Sequence of chain 1.I:
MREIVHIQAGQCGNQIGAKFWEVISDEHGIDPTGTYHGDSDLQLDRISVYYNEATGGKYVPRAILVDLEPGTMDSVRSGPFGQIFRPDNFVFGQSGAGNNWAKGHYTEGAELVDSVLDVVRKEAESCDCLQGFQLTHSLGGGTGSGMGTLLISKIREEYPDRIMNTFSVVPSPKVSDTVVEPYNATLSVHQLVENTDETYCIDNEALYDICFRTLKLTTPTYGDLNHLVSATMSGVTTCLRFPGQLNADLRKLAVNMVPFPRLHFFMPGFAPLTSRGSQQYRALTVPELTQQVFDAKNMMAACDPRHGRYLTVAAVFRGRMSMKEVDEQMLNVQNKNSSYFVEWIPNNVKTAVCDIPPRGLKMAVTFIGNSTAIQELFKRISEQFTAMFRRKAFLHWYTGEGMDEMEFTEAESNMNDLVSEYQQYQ

Binding-site contacts:
Ligand atom O6 contacts residue GLN15 of chain 1.I at 2.9 Å (h-bond).
Ligand atom N1 contacts residue TYR222 of chain 1.I at 3.5 Å.
Ligand atom O2G contacts residue MG1 of chain 1.DA at 2.0 Å.
Ligand atom O3G contacts residue THR143 of chain 1.I at 3.6 Å (h-bond).
Ligand atom O3G contacts residue ASN99 of chain 1.I at 3.0 Å (h-bond).
Ligand atom C3' contacts residue ASP177 of chain 1.I at 3.6 Å.
Ligand atom C6 contacts residue TYR222 of chain 1.I at 3.3 Å (hydrophobic).
Ligand atom C4 contacts residue TYR222 of chain 1.I at 3.7 Å (hydrophobic).
Ligand atom O1B contacts residue GLY10 of chain 1.I at 3.7 Å.
Ligand atom PG contacts residue MG1 of chain 1.DA at 3.3 Å.
Ligand atom O3B contacts residue ASN99 of chain 1.I at 3.5 Å (h-bond).
Ligand atom C6 contacts residue GLN15 of chain 1.I at 3.7 Å.
Ligand atom C3A contacts residue GLY141 of chain 1.I at 3.7 Å.
Ligand atom C5' contacts residue ASP177 of chain 1.I at 3.7 Å.
Ligand atom O2B contacts residue GLY144 of chain 1.I at 2.8 Å (h-bond).
Ligand atom C5 contacts residue TYR222 of chain 1.I at 3.5 Å (hydrophobic).
Ligand atom O1B contacts residue GLN11 of chain 1.I at 3.1 Å (h-bond).
Ligand atom N1 contacts residue ASN226 of chain 1.I at 3.0 Å (h-bond).
Ligand atom O2A contacts residue SER138 of chain 1.I at 3.6 Å (h-bond).
Ligand atom O5' contacts residue SER138 of chain 1.I at 3.7 Å.
Ligand atom N3 contacts residue CYS12 of chain 1.I at 3.3 Å (h-bond).
Ligand atom O1G contacts residue MG1 of chain 1.DA at 3.6 Å.
Ligand atom PG contacts residue ASN99 of chain 1.I at 3.6 Å.
Ligand atom O1G contacts residue ASN99 of chain 1.I at 3.5 Å (h-bond).
Ligand atom PG contacts residue THR143 of chain 1.I at 3.4 Å.
Ligand atom N3 contacts residue ASN204 of chain 1.I at 3.3 Å (h-bond).
Ligand atom O1A contacts residue GLN11 of chain 1.I at 3.4 Å (h-bond).
Ligand atom O2' contacts residue ASN204 of chain 1.I at 3.0 Å (h-bond).
Ligand atom O3' contacts residue ASP177 of chain 1.I at 3.4 Å.
Ligand atom O2A contacts residue GLN11 of chain 1.I at 3.1 Å (h-bond).
Ligand atom C2 contacts residue CYS12 of chain 1.I at 3.5 Å (hydrophobic).
Ligand atom O2A contacts residue CYS12 of chain 1.I at 3.1 Å (h-bond).
Ligand atom O2B contacts residue THR143 of chain 1.I at 3.3 Å (h-bond).
Ligand atom O1B contacts residue MG1 of chain 1.DA at 3.2 Å.
Ligand atom N2 contacts residue ASN226 of chain 1.I at 3.7 Å.
Ligand atom C1' contacts residue ASN204 of chain 1.I at 3.6 Å.
Ligand atom O2G contacts residue THR143 of chain 1.I at 2.7 Å (h-bond).
Ligand atom C4 contacts residue CYS12 of chain 1.I at 3.5 Å (hydrophobic).
Ligand atom O3B contacts residue THR143 of chain 1.I at 3.2 Å (h-bond).
Ligand atom O6 contacts residue TYR222 of chain 1.I at 3.4 Å.

A protein and the small-molecule ligand that binds it are described below.
Small molecule (SMILES): Nc1nc2c(ncn2[C@@H]2O[C@H](CO[P](=O)(O)C[P](=O)(O)OP(=O)(O)O)[C@@H](O)[C@H]2O)c(=O)[nH]1